Binding-site contacts:
Ligand atom N1 contacts residue DC6 of chain 1.A at 2.4 Å (h-bond).
Ligand atom C4' contacts residue GLY105 of chain 1.C at 3.2 Å.
Ligand atom N4 contacts residue DG2 of chain 1.A at 3.0 Å (h-bond).
Ligand atom C6 contacts residue DC6 of chain 1.A at 3.1 Å.
Ligand atom N4 contacts residue DCT1 of chain 1.F at 3.3 Å (h-bond).
Ligand atom N2 contacts residue DC6 of chain 1.A at 2.6 Å (h-bond).
Ligand atom C5' contacts residue GLY105 of chain 1.C at 3.1 Å.
Ligand atom OP1 contacts residue ARG254 of chain 1.C at 2.9 Å (salt-bridge).
Ligand atom N4 contacts residue DG3 of chain 1.A at 2.5 Å (h-bond).
Ligand atom C2 contacts residue DG8 of chain 1.A at 3.2 Å.
Ligand atom C4 contacts residue DG8 of chain 1.A at 3.1 Å.
Ligand atom C4 contacts residue DG5 of chain 1.A at 3.1 Å.
Ligand atom O2 contacts residue DG2 of chain 1.A at 2.8 Å (h-bond).
Ligand atom O2 contacts residue DG3 of chain 1.A at 3.2 Å (h-bond).
Ligand atom OP2 contacts residue PRO108 of chain 1.C at 2.8 Å.
Ligand atom N2 contacts residue DC7 of chain 1.A at 2.9 Å (h-bond).
Ligand atom P contacts residue GLY107 of chain 1.C at 3.2 Å.
Ligand atom N3 contacts residue DG5 of chain 1.A at 2.8 Å (h-bond).
Ligand atom O6 contacts residue DC7 of chain 1.A at 2.6 Å (h-bond).
Ligand atom N3 contacts residue DG2 of chain 1.A at 3.0 Å (h-bond).
Ligand atom OP2 contacts residue SER109 of chain 1.C at 3.0 Å (h-bond).
Ligand atom N3 contacts residue DG8 of chain 1.A at 2.8 Å (h-bond).
Ligand atom N4 contacts residue DG5 of chain 1.A at 2.4 Å (h-bond).
Ligand atom O2 contacts residue DG8 of chain 1.A at 2.9 Å (h-bond).
Ligand atom N4 contacts residue DG8 of chain 1.A at 2.7 Å (h-bond).
Ligand atom OP1 contacts residue GLY107 of chain 1.C at 2.8 Å (h-bond).
Ligand atom N2 contacts residue DC4 of chain 1.A at 3.1 Å (h-bond).
Ligand atom OP1 contacts residue GLY105 of chain 1.C at 2.9 Å (h-bond).
Ligand atom N1 contacts residue DC7 of chain 1.A at 2.7 Å (h-bond).
Ligand atom OP2 contacts residue GLY107 of chain 1.C at 3.1 Å.
Ligand atom O6 contacts residue DC6 of chain 1.A at 2.9 Å (h-bond).
Ligand atom O6 contacts residue DC4 of chain 1.A at 2.5 Å (h-bond).
Ligand atom OP1 contacts residue ALA110 of chain 1.C at 3.1 Å (h-bond).
Ligand atom O6 contacts residue DG5 of chain 1.A at 3.0 Å (h-bond).
Ligand atom C4 contacts residue DCT1 of chain 1.F at 3.3 Å.
Ligand atom O2 contacts residue DG5 of chain 1.A at 3.3 Å (h-bond).
Ligand atom N3 contacts residue DG3 of chain 1.A at 2.9 Å (h-bond).
Ligand atom C2 contacts residue DC6 of chain 1.A at 3.2 Å.
Ligand atom N1 contacts residue DC4 of chain 1.A at 2.8 Å (h-bond).
Ligand atom O2 contacts residue TYR271 of chain 1.C at 2.8 Å (h-bond).

Sequence of chain 1.C:
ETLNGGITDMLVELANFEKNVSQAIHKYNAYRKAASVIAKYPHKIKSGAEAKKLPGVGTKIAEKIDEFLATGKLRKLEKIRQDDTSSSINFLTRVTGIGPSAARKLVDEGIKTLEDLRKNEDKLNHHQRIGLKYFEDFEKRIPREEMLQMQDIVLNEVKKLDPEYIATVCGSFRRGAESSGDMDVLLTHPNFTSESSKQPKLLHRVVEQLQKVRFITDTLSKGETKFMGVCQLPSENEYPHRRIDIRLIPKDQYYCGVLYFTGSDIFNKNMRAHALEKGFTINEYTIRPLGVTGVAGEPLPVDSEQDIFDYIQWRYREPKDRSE

The protein below binds the small molecule below.
Small molecule (SMILES): NC1=NC(=O)C2N=CN([C@H]3C[C@H](O[P](=O)(O)OC[C@H]4O[C@@H](n5cnc6c(=O)nc(N)[nH]c65)C[C@@H]4O[P](=O)(O)OC[C@H]4O[C@@H](n5ccc(N)nc5=O)C[C@@H]4O[P](=O)(O)OC[C@H]4O[C@@H](n5cnc6c(=O)nc(N)[nH]c65)C[C@@H]4O[P](=O)(O)OC[C@H]4O[C@@H](n5ccc(N)nc5=O)C[C@@H]4O[P](=O)(O)OC[C@@H]4CC[C@H](n5ccc(N)nc5=O)O4)[C@@H](CO[P](=O)(O)O[C@H]4C[C@H](n5ccc(N)nc5=O)O[C@@H]4CO)O3)C2=N1